A protein and the small-molecule ligand that binds it are described below.
Small molecule (SMILES): CC(=O)N[C@@H]1[C@@H](O)[C@H](O)[C@@H](CO)O[C@H]1O

Binding-site contacts:
Ligand atom C2 contacts residue ASN1131 of chain 1.C at 2.5 Å.
Ligand atom O5 contacts residue ASN1131 of chain 1.C at 2.4 Å (h-bond).
Ligand atom C3 contacts residue ASN1131 of chain 1.C at 3.8 Å.
Ligand atom C8 contacts residue ASN1131 of chain 1.C at 4.4 Å.
Ligand atom C5 contacts residue ASN1131 of chain 1.C at 3.7 Å.
Ligand atom O7 contacts residue ASN1131 of chain 1.C at 4.0 Å.
Ligand atom C1 contacts residue ASN1131 of chain 1.C at 1.4 Å.
Ligand atom C7 contacts residue ASN1131 of chain 1.C at 3.7 Å.
Ligand atom N2 contacts residue ASN1131 of chain 1.C at 2.9 Å (h-bond).
Ligand atom C4 contacts residue ASN1131 of chain 1.C at 4.2 Å.

Sequence of chain 1.C:
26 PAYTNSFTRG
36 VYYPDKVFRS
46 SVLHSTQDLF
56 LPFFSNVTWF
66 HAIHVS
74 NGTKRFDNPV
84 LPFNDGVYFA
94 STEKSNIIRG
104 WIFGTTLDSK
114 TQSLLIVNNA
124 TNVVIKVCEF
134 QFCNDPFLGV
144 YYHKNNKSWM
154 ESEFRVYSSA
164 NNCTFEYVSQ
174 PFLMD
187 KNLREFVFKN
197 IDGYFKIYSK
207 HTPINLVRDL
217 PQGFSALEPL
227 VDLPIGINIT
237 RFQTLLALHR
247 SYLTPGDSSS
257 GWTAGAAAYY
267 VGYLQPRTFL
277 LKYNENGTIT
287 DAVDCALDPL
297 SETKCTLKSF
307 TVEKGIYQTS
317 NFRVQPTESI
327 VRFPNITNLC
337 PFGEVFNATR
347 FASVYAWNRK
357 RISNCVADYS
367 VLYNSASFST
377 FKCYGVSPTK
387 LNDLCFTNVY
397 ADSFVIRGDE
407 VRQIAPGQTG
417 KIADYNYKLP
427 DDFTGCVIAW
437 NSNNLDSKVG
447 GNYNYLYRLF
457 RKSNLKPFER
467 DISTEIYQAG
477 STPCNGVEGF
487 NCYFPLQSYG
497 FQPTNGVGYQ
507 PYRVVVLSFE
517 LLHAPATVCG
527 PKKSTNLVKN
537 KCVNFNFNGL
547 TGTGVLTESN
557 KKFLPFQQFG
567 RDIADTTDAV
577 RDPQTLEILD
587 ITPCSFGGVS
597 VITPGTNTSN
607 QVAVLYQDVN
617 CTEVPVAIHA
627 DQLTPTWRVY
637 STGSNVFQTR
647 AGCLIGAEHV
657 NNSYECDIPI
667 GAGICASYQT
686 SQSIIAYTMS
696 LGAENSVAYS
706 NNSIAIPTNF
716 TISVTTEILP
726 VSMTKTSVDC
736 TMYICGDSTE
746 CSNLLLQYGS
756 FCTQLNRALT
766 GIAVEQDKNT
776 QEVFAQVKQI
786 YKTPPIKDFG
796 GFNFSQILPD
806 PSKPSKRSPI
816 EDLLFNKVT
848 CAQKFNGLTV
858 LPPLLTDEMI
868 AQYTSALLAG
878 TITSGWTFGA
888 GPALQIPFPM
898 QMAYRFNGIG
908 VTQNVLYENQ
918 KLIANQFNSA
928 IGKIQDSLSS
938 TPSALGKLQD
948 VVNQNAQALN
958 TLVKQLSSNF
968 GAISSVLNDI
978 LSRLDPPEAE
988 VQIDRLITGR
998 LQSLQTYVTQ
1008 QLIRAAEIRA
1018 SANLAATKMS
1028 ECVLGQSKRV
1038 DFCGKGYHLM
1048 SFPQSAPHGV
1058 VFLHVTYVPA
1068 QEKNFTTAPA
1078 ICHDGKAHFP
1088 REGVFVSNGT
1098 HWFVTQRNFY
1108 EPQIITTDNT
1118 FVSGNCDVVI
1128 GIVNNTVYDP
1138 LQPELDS